Sequence of chain 33.C:
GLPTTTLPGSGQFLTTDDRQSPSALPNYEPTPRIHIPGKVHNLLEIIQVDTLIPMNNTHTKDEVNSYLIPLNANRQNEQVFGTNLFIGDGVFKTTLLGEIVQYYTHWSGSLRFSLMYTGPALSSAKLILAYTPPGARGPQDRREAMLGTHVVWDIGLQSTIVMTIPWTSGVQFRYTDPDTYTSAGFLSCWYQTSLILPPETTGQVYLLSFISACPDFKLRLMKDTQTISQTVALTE

A protein and the small-molecule ligand that binds it are described below.
Small molecule (SMILES): Cc1cc(CCCCCOc2ccc(C3=NCCO3)cc2)on1

Sequence of chain 33.A:
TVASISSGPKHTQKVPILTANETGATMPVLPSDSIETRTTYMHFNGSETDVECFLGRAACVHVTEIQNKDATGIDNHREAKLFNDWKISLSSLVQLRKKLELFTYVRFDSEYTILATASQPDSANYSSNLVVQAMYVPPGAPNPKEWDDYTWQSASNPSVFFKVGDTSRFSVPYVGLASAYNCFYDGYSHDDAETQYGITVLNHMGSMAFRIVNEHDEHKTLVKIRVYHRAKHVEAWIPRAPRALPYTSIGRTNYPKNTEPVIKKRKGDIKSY

Binding-site contacts:
Ligand atom C1B contacts residue TYR128 of chain 33.A at 3.6 Å (hydrophobic).
Ligand atom C5B contacts residue MET224 of chain 33.A at 3.8 Å (hydrophobic).
Ligand atom C3C contacts residue TYR128 of chain 33.A at 3.4 Å (hydrophobic).
Ligand atom N3A contacts residue ALA24 of chain 33.C at 3.8 Å.
Ligand atom C3B contacts residue TYR152 of chain 33.A at 3.7 Å (hydrophobic).
Ligand atom O1A contacts residue PHE186 of chain 33.A at 3.0 Å.
Ligand atom C5 contacts residue LEU106 of chain 33.A at 3.8 Å (hydrophobic).
Ligand atom O1 contacts residue MET221 of chain 33.A at 3.9 Å.
Ligand atom C4 contacts residue LEU106 of chain 33.A at 3.9 Å (hydrophobic).
Ligand atom C5A contacts residue PHE186 of chain 33.A at 3.5 Å (hydrophobic).
Ligand atom C2C contacts residue TYR197 of chain 33.A at 3.7 Å (hydrophobic).
Ligand atom C4 contacts residue TYR197 of chain 33.A at 3.8 Å (hydrophobic).
Ligand atom O1B contacts residue ILE104 of chain 33.A at 3.9 Å.
Ligand atom C2B contacts residue VAL188 of chain 33.A at 3.5 Å (hydrophobic).
Ligand atom N2 contacts residue LEU106 of chain 33.A at 3.8 Å.
Ligand atom C2C contacts residue MET221 of chain 33.A at 4.0 Å (hydrophobic).
Ligand atom C4C contacts residue VAL188 of chain 33.A at 3.7 Å (hydrophobic).
Ligand atom C2A contacts residue PHE186 of chain 33.A at 3.3 Å (hydrophobic).
Ligand atom O1B contacts residue TYR128 of chain 33.A at 3.4 Å (h-bond).
Ligand atom N3A contacts residue TYR152 of chain 33.A at 3.5 Å.
Ligand atom C5A contacts residue VAL176 of chain 33.A at 3.6 Å (hydrophobic).
Ligand atom C6B contacts residue TYR128 of chain 33.A at 3.3 Å (hydrophobic).
Ligand atom C5C contacts residue VAL191 of chain 33.A at 3.8 Å (hydrophobic).
Ligand atom O1 contacts residue LEU106 of chain 33.A at 3.8 Å.
Ligand atom C2A contacts residue TYR152 of chain 33.A at 3.6 Å (hydrophobic).
Ligand atom C5A contacts residue ALA150 of chain 33.A at 3.6 Å (hydrophobic).
Ligand atom C4B contacts residue PHE186 of chain 33.A at 3.6 Å (hydrophobic).
Ligand atom C1B contacts residue ILE104 of chain 33.A at 4.0 Å (hydrophobic).
Ligand atom C5B contacts residue PHE186 of chain 33.A at 3.9 Å (hydrophobic).
Ligand atom C1C contacts residue TYR128 of chain 33.A at 3.7 Å (hydrophobic).
Ligand atom N3A contacts residue PHE186 of chain 33.A at 4.0 Å.
Ligand atom C1C contacts residue LEU106 of chain 33.A at 3.8 Å (hydrophobic).
Ligand atom C4B contacts residue TYR152 of chain 33.A at 3.8 Å (hydrophobic).
Ligand atom C6B contacts residue ILE104 of chain 33.A at 3.6 Å (hydrophobic).
Ligand atom C1B contacts residue VAL188 of chain 33.A at 3.8 Å (hydrophobic).
Ligand atom C5B contacts residue TYR128 of chain 33.A at 4.0 Å (hydrophobic).
Ligand atom C4A contacts residue PRO174 of chain 33.A at 3.1 Å (hydrophobic).
Ligand atom C3B contacts residue VAL188 of chain 33.A at 3.8 Å (hydrophobic).
Ligand atom C4C contacts residue VAL191 of chain 33.A at 3.0 Å (hydrophobic).
Ligand atom N3A contacts residue PRO174 of chain 33.A at 3.7 Å.